Binding-site contacts:
Ligand atom O4 contacts residue ASN396 of chain 1.D at 3.7 Å.
Ligand atom C6 contacts residue VAL398 of chain 1.D at 4.3 Å (hydrophobic).
Ligand atom C1 contacts residue TYR313 of chain 1.D at 3.5 Å (hydrophobic).
Ligand atom C5 contacts residue TRP381 of chain 1.D at 3.9 Å (hydrophobic).
Ligand atom C4 contacts residue GLU340 of chain 1.D at 4.2 Å.
Ligand atom C6 contacts residue TYR313 of chain 1.D at 4.0 Å (hydrophobic).
Ligand atom C1 contacts residue GLU340 of chain 1.D at 3.1 Å.
Ligand atom C4 contacts residue ASP127 of chain 1.D at 3.5 Å.
Ligand atom N contacts residue TYR313 of chain 1.D at 4.3 Å.
Ligand atom O4 contacts residue ASP127 of chain 1.D at 2.7 Å (salt-bridge).
Ligand atom O6 contacts residue ASN396 of chain 1.D at 3.0 Å (h-bond).
Ligand atom C1 contacts residue GLU235 of chain 1.D at 3.8 Å.
Ligand atom C5 contacts residue CYS342 of chain 1.D at 4.4 Å (hydrophobic).
Ligand atom C2 contacts residue TRP381 of chain 1.D at 4.5 Å (hydrophobic).
Ligand atom C3 contacts residue TRP179 of chain 1.D at 4.0 Å (hydrophobic).
Ligand atom O3 contacts residue PHE246 of chain 1.D at 3.2 Å.
Ligand atom C2 contacts residue TRP179 of chain 1.D at 4.0 Å (hydrophobic).
Ligand atom O3 contacts residue TRP381 of chain 1.D at 3.9 Å.
Ligand atom N contacts residue GLU235 of chain 1.D at 3.0 Å (salt-bridge).
Ligand atom C3 contacts residue TRP381 of chain 1.D at 3.6 Å (hydrophobic).
Ligand atom C3 contacts residue PHE246 of chain 1.D at 4.3 Å (hydrophobic).
Ligand atom C2 contacts residue GLU235 of chain 1.D at 3.8 Å.
Ligand atom C4 contacts residue ASN396 of chain 1.D at 4.0 Å.
Ligand atom N contacts residue GLU340 of chain 1.D at 3.0 Å (salt-bridge).
Ligand atom O3 contacts residue TRP179 of chain 1.D at 2.9 Å (h-bond).
Ligand atom O3 contacts residue ASP127 of chain 1.D at 2.8 Å (salt-bridge).
Ligand atom C2 contacts residue GLU340 of chain 1.D at 2.9 Å.
Ligand atom C3 contacts residue GLU340 of chain 1.D at 3.6 Å.
Ligand atom C6 contacts residue SER345 of chain 1.D at 4.5 Å.
Ligand atom C5 contacts residue GLU340 of chain 1.D at 3.5 Å.
Ligand atom C6 contacts residue ASN396 of chain 1.D at 3.9 Å.
Ligand atom C3 contacts residue ASP127 of chain 1.D at 3.6 Å.
Ligand atom O4 contacts residue PHE128 of chain 1.D at 3.1 Å.
Ligand atom O4 contacts residue TRP381 of chain 1.D at 3.0 Å (h-bond).
Ligand atom C5 contacts residue TYR313 of chain 1.D at 3.7 Å (hydrophobic).
Ligand atom C6 contacts residue CYS342 of chain 1.D at 3.8 Å (hydrophobic).
Ligand atom C4 contacts residue PHE246 of chain 1.D at 4.0 Å (hydrophobic).
Ligand atom C2 contacts residue ASN234 of chain 1.D at 3.9 Å.
Ligand atom C4 contacts residue TRP381 of chain 1.D at 3.6 Å (hydrophobic).

A small-molecule ligand and the protein it binds are described below.
Small molecule (SMILES): OC[C@H]1CNC[C@@H](O)[C@@H]1O

Sequence of chain 1.D:
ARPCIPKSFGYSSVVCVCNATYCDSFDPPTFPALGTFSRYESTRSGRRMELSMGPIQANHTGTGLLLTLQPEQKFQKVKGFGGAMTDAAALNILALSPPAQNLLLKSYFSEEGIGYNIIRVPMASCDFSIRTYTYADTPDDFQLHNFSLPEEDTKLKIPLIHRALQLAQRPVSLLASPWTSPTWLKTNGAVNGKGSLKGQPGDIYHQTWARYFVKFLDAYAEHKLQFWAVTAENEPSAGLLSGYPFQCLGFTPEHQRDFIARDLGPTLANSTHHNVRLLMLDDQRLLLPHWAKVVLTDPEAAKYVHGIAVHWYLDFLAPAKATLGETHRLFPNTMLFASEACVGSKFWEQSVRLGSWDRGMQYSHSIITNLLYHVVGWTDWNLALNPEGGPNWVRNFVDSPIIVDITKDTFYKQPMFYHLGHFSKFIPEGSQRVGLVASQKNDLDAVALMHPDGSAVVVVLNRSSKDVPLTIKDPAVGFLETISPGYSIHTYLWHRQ